A small-molecule ligand and the protein it binds are described below.
Small molecule (SMILES): CC(=O)N[C@@H]1[C@@H](O)[C@H](O)[C@@H](CO)O[C@H]1O

Binding-site contacts:
Ligand atom N2 contacts residue ASN350 of chain 1.A at 2.9 Å (h-bond).
Ligand atom O5 contacts residue PHE348 of chain 1.A at 4.3 Å.
Ligand atom O5 contacts residue THR335 of chain 1.A at 3.8 Å.
Ligand atom C5 contacts residue ASN350 of chain 1.A at 3.7 Å.
Ligand atom C5 contacts residue THR335 of chain 1.A at 3.3 Å.
Ligand atom C6 contacts residue THR335 of chain 1.A at 3.7 Å.
Ligand atom O6 contacts residue ARG337 of chain 1.A at 2.7 Å (salt-bridge).
Ligand atom C1 contacts residue ASN350 of chain 1.A at 1.4 Å.
Ligand atom C5 contacts residue GLY336 of chain 1.A at 3.6 Å.
Ligand atom C8 contacts residue ASN368 of chain 1.A at 3.8 Å.
Ligand atom C6 contacts residue ARG337 of chain 1.A at 3.4 Å.
Ligand atom C3 contacts residue ASN350 of chain 1.A at 3.9 Å.
Ligand atom O6 contacts residue THR335 of chain 1.A at 2.9 Å (h-bond).
Ligand atom O6 contacts residue ARG346 of chain 1.A at 4.4 Å.
Ligand atom C7 contacts residue ASN350 of chain 1.A at 4.0 Å.
Ligand atom O3 contacts residue ASN368 of chain 1.A at 4.5 Å.
Ligand atom C1 contacts residue THR335 of chain 1.A at 4.0 Å.
Ligand atom O5 contacts residue ASN350 of chain 1.A at 2.4 Å (h-bond).
Ligand atom O6 contacts residue GLY336 of chain 1.A at 1.4 Å.
Ligand atom O5 contacts residue GLY336 of chain 1.A at 4.2 Å.
Ligand atom C4 contacts residue ASN350 of chain 1.A at 4.3 Å.
Ligand atom C2 contacts residue ASN368 of chain 1.A at 4.0 Å.
Ligand atom C6 contacts residue GLY336 of chain 1.A at 2.8 Å.
Ligand atom C8 contacts residue ASN350 of chain 1.A at 4.0 Å.
Ligand atom C2 contacts residue ASN350 of chain 1.A at 2.5 Å.

Sequence of chain 1.A:
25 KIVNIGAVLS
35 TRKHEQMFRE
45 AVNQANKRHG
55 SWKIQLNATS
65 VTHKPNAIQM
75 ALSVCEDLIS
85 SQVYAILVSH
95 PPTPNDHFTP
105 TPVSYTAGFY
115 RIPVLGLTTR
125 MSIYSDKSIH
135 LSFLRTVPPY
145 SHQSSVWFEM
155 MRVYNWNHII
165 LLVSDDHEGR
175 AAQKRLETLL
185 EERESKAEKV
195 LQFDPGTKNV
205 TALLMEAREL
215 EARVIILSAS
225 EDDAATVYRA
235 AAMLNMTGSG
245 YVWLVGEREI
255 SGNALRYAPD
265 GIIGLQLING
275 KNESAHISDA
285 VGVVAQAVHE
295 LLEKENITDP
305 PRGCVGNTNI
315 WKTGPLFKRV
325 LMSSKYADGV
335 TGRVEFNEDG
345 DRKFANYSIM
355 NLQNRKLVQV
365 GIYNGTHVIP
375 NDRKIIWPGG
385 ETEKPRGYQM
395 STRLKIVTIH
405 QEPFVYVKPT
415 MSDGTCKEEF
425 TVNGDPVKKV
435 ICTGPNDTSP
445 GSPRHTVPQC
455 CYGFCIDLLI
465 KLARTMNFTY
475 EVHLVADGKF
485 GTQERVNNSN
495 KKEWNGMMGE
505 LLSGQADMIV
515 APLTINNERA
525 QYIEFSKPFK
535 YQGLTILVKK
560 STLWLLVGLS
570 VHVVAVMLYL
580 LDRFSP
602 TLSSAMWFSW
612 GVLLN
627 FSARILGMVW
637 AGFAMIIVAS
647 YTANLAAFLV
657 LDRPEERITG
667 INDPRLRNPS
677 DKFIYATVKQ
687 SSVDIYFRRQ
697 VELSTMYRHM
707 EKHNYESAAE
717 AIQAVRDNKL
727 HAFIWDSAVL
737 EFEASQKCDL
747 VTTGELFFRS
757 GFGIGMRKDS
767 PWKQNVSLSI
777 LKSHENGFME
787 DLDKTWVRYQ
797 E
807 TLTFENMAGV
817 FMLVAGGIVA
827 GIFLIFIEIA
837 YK